Sequence of chain 1.A:
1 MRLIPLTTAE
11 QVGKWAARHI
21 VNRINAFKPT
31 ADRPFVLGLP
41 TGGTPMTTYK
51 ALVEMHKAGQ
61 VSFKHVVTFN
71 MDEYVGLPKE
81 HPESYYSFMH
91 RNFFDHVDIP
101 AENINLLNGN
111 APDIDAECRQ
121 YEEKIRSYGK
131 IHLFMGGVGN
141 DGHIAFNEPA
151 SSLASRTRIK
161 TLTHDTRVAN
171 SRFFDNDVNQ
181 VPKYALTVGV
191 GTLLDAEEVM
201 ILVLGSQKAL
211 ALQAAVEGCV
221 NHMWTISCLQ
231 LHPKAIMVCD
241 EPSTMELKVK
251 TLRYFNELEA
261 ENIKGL

Binding-site contacts:
Ligand atom O17 contacts residue THR44 of chain 1.A at 2.2 Å (h-bond).
Ligand atom C21 contacts residue ALA169 of chain 1.A at 3.7 Å (hydrophobic).
Ligand atom O22 contacts residue ARG172 of chain 1.A at 3.5 Å (salt-bridge).
Ligand atom N19 contacts residue ALA169 of chain 1.A at 3.0 Å.
Ligand atom C1 contacts residue HIS143 of chain 1.A at 3.2 Å.
Ligand atom O20 contacts residue HIS143 of chain 1.A at 3.9 Å.
Ligand atom C7 contacts residue HIS143 of chain 1.A at 3.0 Å.
Ligand atom C10 contacts residue VAL138 of chain 1.A at 3.2 Å (hydrophobic).
Ligand atom N19 contacts residue ASN170 of chain 1.A at 3.1 Å (h-bond).
Ligand atom C2 contacts residue ASN170 of chain 1.A at 3.5 Å.
Ligand atom O4 contacts residue HIS143 of chain 1.A at 3.1 Å (h-bond).
Ligand atom C19 contacts residue ASN140 of chain 1.A at 3.0 Å.
Ligand atom C21 contacts residue ARG172 of chain 1.A at 3.6 Å.
Ligand atom C2 contacts residue HIS143 of chain 1.A at 3.2 Å.
Ligand atom O18 contacts residue LYS208 of chain 1.A at 2.8 Å (salt-bridge).
Ligand atom O8 contacts residue ASN170 of chain 1.A at 2.5 Å (h-bond).
Ligand atom C23 contacts residue ALA169 of chain 1.A at 2.8 Å (hydrophobic).
Ligand atom O18 contacts residue THR44 of chain 1.A at 3.9 Å.
Ligand atom C23 contacts residue ARG172 of chain 1.A at 2.9 Å.
Ligand atom O16 contacts residue GLY43 of chain 1.A at 3.3 Å (h-bond).
Ligand atom C19 contacts residue GLY139 of chain 1.A at 3.6 Å.
Ligand atom O6 contacts residue PHE146 of chain 1.A at 3.3 Å.
Ligand atom O20 contacts residue ASN140 of chain 1.A at 3.4 Å (h-bond).
Ligand atom O16 contacts residue GLY42 of chain 1.A at 3.8 Å.
Ligand atom O6 contacts residue HIS143 of chain 1.A at 3.2 Å (h-bond).
Ligand atom C19 contacts residue ALA169 of chain 1.A at 3.9 Å (hydrophobic).
Ligand atom C10 contacts residue LYS208 of chain 1.A at 3.6 Å.
Ligand atom O8 contacts residue THR166 of chain 1.A at 3.2 Å.
Ligand atom O20 contacts residue THR166 of chain 1.A at 3.9 Å.
Ligand atom C7 contacts residue VAL138 of chain 1.A at 3.9 Å (hydrophobic).
Ligand atom C3 contacts residue ALA169 of chain 1.A at 3.9 Å (hydrophobic).
Ligand atom O16 contacts residue ARG172 of chain 1.A at 3.2 Å (salt-bridge).
Ligand atom C7 contacts residue GLY139 of chain 1.A at 3.6 Å.
Ligand atom C21 contacts residue ASN170 of chain 1.A at 3.5 Å.
Ligand atom O8 contacts residue HIS143 of chain 1.A at 3.7 Å.
Ligand atom P15 contacts residue THR44 of chain 1.A at 3.4 Å.
Ligand atom P15 contacts residue LYS208 of chain 1.A at 3.8 Å.
Ligand atom O17 contacts residue GLY43 of chain 1.A at 3.8 Å.
Ligand atom C23 contacts residue ASN170 of chain 1.A at 3.3 Å.
Ligand atom O18 contacts residue ARG172 of chain 1.A at 3.6 Å.

This small molecule binds to this protein.
Small molecule (SMILES): CC(=O)N[C@@H](CO)[C@@H](O)[C@H](O)[C@@H](O)COP(=O)(O)O